This small molecule binds to this protein.
Small molecule (SMILES): CC(=O)N[C@@H]1[C@@H](O)[C@H](O)[C@@H](CO)O[C@H]1O

Binding-site contacts:
Ligand atom C1 contacts residue ASN358 of chain 33.F at 1.4 Å.
Ligand atom O7 contacts residue SER345 of chain 33.F at 4.2 Å.
Ligand atom O7 contacts residue SER343 of chain 33.F at 4.3 Å.
Ligand atom C3 contacts residue ASN358 of chain 33.F at 3.8 Å.
Ligand atom O5 contacts residue ASN358 of chain 33.F at 2.4 Å (h-bond).
Ligand atom C7 contacts residue ASN358 of chain 33.F at 3.4 Å.
Ligand atom O7 contacts residue ASN358 of chain 33.F at 3.3 Å (h-bond).
Ligand atom C4 contacts residue ASN358 of chain 33.F at 4.2 Å.
Ligand atom C2 contacts residue ASN358 of chain 33.F at 2.5 Å.
Ligand atom C5 contacts residue ASN358 of chain 33.F at 3.6 Å.
Ligand atom N2 contacts residue ASN358 of chain 33.F at 2.9 Å (h-bond).

Sequence of chain 33.F:
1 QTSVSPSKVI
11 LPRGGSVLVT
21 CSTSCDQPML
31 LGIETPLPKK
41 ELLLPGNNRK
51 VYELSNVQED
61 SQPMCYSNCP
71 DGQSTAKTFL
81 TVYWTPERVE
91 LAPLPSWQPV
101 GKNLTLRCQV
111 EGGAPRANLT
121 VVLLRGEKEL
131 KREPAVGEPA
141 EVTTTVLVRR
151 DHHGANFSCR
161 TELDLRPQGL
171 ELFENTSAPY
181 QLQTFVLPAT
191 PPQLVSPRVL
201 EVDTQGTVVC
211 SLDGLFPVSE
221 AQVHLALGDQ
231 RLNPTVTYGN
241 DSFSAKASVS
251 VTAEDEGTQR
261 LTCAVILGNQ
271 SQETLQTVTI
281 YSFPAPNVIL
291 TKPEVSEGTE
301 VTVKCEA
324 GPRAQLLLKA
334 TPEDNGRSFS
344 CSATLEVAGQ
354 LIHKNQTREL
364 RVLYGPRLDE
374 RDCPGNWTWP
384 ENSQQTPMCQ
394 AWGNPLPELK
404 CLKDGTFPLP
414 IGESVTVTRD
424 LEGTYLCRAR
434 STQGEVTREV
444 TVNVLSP